Binding-site contacts:
Ligand atom C15 contacts residue PHE15 of chain 1.G at 4.5 Å (hydrophobic).
Ligand atom C14 contacts residue PHE15 of chain 1.G at 4.0 Å (hydrophobic).
Ligand atom C21 contacts residue ARG14 of chain 1.G at 4.0 Å.
Ligand atom O22 contacts residue ARG14 of chain 1.G at 3.7 Å.
Ligand atom O27 contacts residue PHE15 of chain 1.G at 3.7 Å.
Ligand atom N23 contacts residue PHE15 of chain 1.G at 4.2 Å.
Ligand atom O24 contacts residue LYS5 of chain 1.G at 3.3 Å.
Ligand atom O20 contacts residue PHE15 of chain 1.G at 4.0 Å.
Ligand atom C21 contacts residue PHE15 of chain 1.G at 3.6 Å (hydrophobic).
Ligand atom C14 contacts residue LYS5 of chain 1.G at 4.4 Å.
Ligand atom N23 contacts residue ARG14 of chain 1.G at 3.5 Å (salt-bridge).
Ligand atom O22 contacts residue PHE15 of chain 1.G at 3.2 Å.

Sequence of chain 1.G:
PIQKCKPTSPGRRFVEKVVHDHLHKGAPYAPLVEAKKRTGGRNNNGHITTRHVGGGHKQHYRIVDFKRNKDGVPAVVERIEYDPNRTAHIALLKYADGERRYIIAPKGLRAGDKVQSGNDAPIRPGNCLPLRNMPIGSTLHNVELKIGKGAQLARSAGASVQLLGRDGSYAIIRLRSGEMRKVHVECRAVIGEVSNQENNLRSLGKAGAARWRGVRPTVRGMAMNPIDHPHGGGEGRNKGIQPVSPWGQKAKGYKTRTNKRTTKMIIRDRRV

A small-molecule ligand and the protein it binds are described below.
Small molecule (SMILES): NCCC[C@H](N)CC(=O)NCCC[C@H](N)CC(=O)NCCC[C@H](N)CC(=O)N[C@@H]1[C@H](O)[C@@H](OC(N)=O)[C@@H](CO)O[C@H]1NC1=N[C@@H]2C(=O)NC[C@@H](O)[C@H]2N1